Binding-site contacts:
Ligand atom C contacts residue ARG101 of chain 1.A at 3.5 Å.
Ligand atom OXT contacts residue LEU95 of chain 1.A at 3.6 Å.
Ligand atom OXT contacts residue PHE66 of chain 1.A at 3.8 Å.
Ligand atom C contacts residue SER96 of chain 1.A at 3.7 Å.
Ligand atom CA contacts residue GLU191 of chain 1.A at 3.4 Å.
Ligand atom O contacts residue ARG101 of chain 1.A at 2.9 Å (salt-bridge).
Ligand atom N contacts residue GLU191 of chain 1.A at 2.8 Å (salt-bridge).
Ligand atom C contacts residue ALA94 of chain 1.A at 4.3 Å (hydrophobic).
Ligand atom OXT contacts residue GLU191 of chain 1.A at 4.5 Å.
Ligand atom CA contacts residue ARG147 of chain 1.A at 3.7 Å.
Ligand atom OXT contacts residue ASN148 of chain 1.A at 4.1 Å.
Ligand atom N contacts residue SER96 of chain 1.A at 3.4 Å (h-bond).
Ligand atom O contacts residue PHE66 of chain 1.A at 3.4 Å.
Ligand atom O contacts residue ARG147 of chain 1.A at 3.4 Å.
Ligand atom C contacts residue PHE66 of chain 1.A at 3.5 Å (hydrophobic).
Ligand atom OXT contacts residue SER96 of chain 1.A at 2.9 Å (h-bond).
Ligand atom O contacts residue ASN148 of chain 1.A at 2.9 Å (h-bond).
Ligand atom CA contacts residue SER96 of chain 1.A at 3.8 Å.
Ligand atom O contacts residue GLU191 of chain 1.A at 4.4 Å.
Ligand atom CA contacts residue ALA94 of chain 1.A at 4.0 Å (hydrophobic).
Ligand atom N contacts residue ALA94 of chain 1.A at 2.7 Å (h-bond).
Ligand atom C contacts residue ARG147 of chain 1.A at 4.0 Å.
Ligand atom CA contacts residue ASN148 of chain 1.A at 4.5 Å.
Ligand atom OXT contacts residue ALA94 of chain 1.A at 3.7 Å.
Ligand atom OXT contacts residue ARG101 of chain 1.A at 2.8 Å (salt-bridge).
Ligand atom N contacts residue LEU217 of chain 1.A at 4.3 Å.
Ligand atom C contacts residue ASN148 of chain 1.A at 3.8 Å.
Ligand atom O contacts residue SER96 of chain 1.A at 4.5 Å.
Ligand atom C contacts residue GLU191 of chain 1.A at 4.0 Å.
Ligand atom N contacts residue PHE66 of chain 1.A at 4.0 Å.
Ligand atom N contacts residue ARG147 of chain 1.A at 4.4 Å.
Ligand atom CA contacts residue PHE66 of chain 1.A at 3.5 Å (hydrophobic).

A protein and the small-molecule ligand that binds it are described below.
Small molecule (SMILES): NCC(=O)O

Sequence of chain 1.A:
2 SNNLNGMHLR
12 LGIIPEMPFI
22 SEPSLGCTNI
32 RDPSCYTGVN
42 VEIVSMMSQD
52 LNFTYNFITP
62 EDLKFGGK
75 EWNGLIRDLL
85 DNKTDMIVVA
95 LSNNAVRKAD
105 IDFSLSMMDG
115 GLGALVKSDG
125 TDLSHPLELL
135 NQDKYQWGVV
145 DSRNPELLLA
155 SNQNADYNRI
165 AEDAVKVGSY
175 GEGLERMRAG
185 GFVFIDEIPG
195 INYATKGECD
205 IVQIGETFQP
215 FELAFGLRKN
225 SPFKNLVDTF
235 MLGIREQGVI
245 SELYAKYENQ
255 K